A small-molecule ligand and the protein it binds are described below.
Small molecule (SMILES): O=C(O)CCc1ccccc1

Sequence of chain 1.B:
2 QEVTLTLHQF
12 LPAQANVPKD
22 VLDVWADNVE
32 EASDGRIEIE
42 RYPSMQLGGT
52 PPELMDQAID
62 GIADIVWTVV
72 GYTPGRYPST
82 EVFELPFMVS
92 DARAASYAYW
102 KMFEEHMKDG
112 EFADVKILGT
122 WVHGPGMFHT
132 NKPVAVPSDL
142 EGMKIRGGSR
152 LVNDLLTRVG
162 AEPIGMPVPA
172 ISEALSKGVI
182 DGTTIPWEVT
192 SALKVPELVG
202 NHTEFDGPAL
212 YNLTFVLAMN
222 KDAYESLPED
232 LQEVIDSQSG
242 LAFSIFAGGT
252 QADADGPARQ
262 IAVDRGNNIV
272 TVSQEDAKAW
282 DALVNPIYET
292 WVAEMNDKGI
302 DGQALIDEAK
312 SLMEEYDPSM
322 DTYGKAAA

Binding-site contacts:
Ligand atom C1' contacts residue PHE216 of chain 1.B at 3.9 Å (hydrophobic).
Ligand atom C6' contacts residue PRO187 of chain 1.B at 3.8 Å (hydrophobic).
Ligand atom C4' contacts residue GLN252 of chain 1.B at 3.2 Å.
Ligand atom C5' contacts residue PHE216 of chain 1.B at 4.2 Å (hydrophobic).
Ligand atom O1 contacts residue TYR73 of chain 1.B at 2.6 Å (h-bond).
Ligand atom C2 contacts residue VAL169 of chain 1.B at 4.0 Å (hydrophobic).
Ligand atom O1 contacts residue LEU214 of chain 1.B at 4.0 Å.
Ligand atom C6' contacts residue PHE216 of chain 1.B at 4.1 Å (hydrophobic).
Ligand atom C4' contacts residue VAL190 of chain 1.B at 4.1 Å (hydrophobic).
Ligand atom C4' contacts residue LEU12 of chain 1.B at 3.9 Å (hydrophobic).
Ligand atom O1 contacts residue ARG147 of chain 1.B at 2.5 Å (salt-bridge).
Ligand atom O2 contacts residue LEU214 of chain 1.B at 3.5 Å.
Ligand atom C2 contacts residue LEU214 of chain 1.B at 3.7 Å (hydrophobic).
Ligand atom C5' contacts residue GLN252 of chain 1.B at 3.1 Å.
Ligand atom O1 contacts residue VAL169 of chain 1.B at 4.0 Å.
Ligand atom C3' contacts residue PHE11 of chain 1.B at 3.7 Å (hydrophobic).
Ligand atom C6' contacts residue HIS124 of chain 1.B at 3.9 Å.
Ligand atom C1 contacts residue VAL169 of chain 1.B at 4.1 Å (hydrophobic).
Ligand atom O2 contacts residue ILE186 of chain 1.B at 4.0 Å.
Ligand atom C3 contacts residue VAL169 of chain 1.B at 4.1 Å (hydrophobic).
Ligand atom C6' contacts residue VAL190 of chain 1.B at 3.9 Å (hydrophobic).
Ligand atom C4' contacts residue GLU189 of chain 1.B at 3.4 Å.
Ligand atom C1 contacts residue ARG147 of chain 1.B at 3.2 Å.
Ligand atom C6' contacts residue GLN252 of chain 1.B at 4.1 Å.
Ligand atom C3' contacts residue PHE216 of chain 1.B at 3.9 Å (hydrophobic).
Ligand atom C2 contacts residue TYR73 of chain 1.B at 3.5 Å (hydrophobic).
Ligand atom C1 contacts residue TYR73 of chain 1.B at 3.4 Å (hydrophobic).
Ligand atom C4' contacts residue PHE216 of chain 1.B at 4.2 Å (hydrophobic).
Ligand atom C5' contacts residue PRO187 of chain 1.B at 4.2 Å (hydrophobic).
Ligand atom C3' contacts residue TRP68 of chain 1.B at 3.6 Å (hydrophobic).
Ligand atom C3' contacts residue LEU12 of chain 1.B at 3.8 Å (hydrophobic).
Ligand atom C2' contacts residue PHE11 of chain 1.B at 3.9 Å (hydrophobic).
Ligand atom C2' contacts residue PHE216 of chain 1.B at 3.7 Å (hydrophobic).
Ligand atom C1 contacts residue LEU214 of chain 1.B at 3.5 Å (hydrophobic).
Ligand atom C5' contacts residue VAL190 of chain 1.B at 3.8 Å (hydrophobic).
Ligand atom C5' contacts residue GLU189 of chain 1.B at 3.3 Å.
Ligand atom C2' contacts residue VAL169 of chain 1.B at 3.9 Å (hydrophobic).
Ligand atom O2 contacts residue ARG147 of chain 1.B at 2.6 Å (salt-bridge).
Ligand atom C4' contacts residue TRP68 of chain 1.B at 3.9 Å (hydrophobic).
Ligand atom O1 contacts residue GLY149 of chain 1.B at 3.4 Å.